Binding-site contacts:
Ligand atom O5 contacts residue GLY160 of chain 1.A at 3.9 Å.
Ligand atom C6 contacts residue LYS161 of chain 1.A at 3.9 Å.
Ligand atom O6 contacts residue GLY160 of chain 1.A at 4.1 Å.
Ligand atom C5 contacts residue LYS161 of chain 1.A at 4.1 Å.
Ligand atom C8 contacts residue ASN224 of chain 1.A at 3.2 Å.
Ligand atom O5 contacts residue LYS161 of chain 1.A at 4.2 Å.
Ligand atom C8 contacts residue THR225 of chain 1.A at 3.7 Å.
Ligand atom C3 contacts residue ASN224 of chain 1.A at 3.8 Å.
Ligand atom O6 contacts residue LYS31 of chain 1.D at 3.9 Å.
Ligand atom C8 contacts residue THR226 of chain 1.A at 4.4 Å.
Ligand atom O5 contacts residue ASN224 of chain 1.A at 2.3 Å (h-bond).
Ligand atom C2 contacts residue ASN224 of chain 1.A at 2.5 Å.
Ligand atom C7 contacts residue THR226 of chain 1.A at 4.5 Å.
Ligand atom C7 contacts residue ASN224 of chain 1.A at 3.6 Å.
Ligand atom C6 contacts residue GLY160 of chain 1.A at 3.3 Å.
Ligand atom C6 contacts residue ASN30 of chain 1.D at 4.1 Å.
Ligand atom C6 contacts residue LYS31 of chain 1.D at 3.9 Å.
Ligand atom O7 contacts residue THR226 of chain 1.A at 3.7 Å.
Ligand atom C6 contacts residue GLY159 of chain 1.A at 3.8 Å.
Ligand atom C8 contacts residue GLY159 of chain 1.A at 3.9 Å.
Ligand atom C5 contacts residue ASN224 of chain 1.A at 3.6 Å.
Ligand atom C7 contacts residue THR225 of chain 1.A at 4.2 Å.
Ligand atom C5 contacts residue GLY160 of chain 1.A at 4.0 Å.
Ligand atom O6 contacts residue ASN30 of chain 1.D at 3.5 Å (h-bond).
Ligand atom N2 contacts residue ASN224 of chain 1.A at 2.9 Å (h-bond).
Ligand atom C1 contacts residue ASN224 of chain 1.A at 1.4 Å.
Ligand atom C4 contacts residue ASN224 of chain 1.A at 4.2 Å.

Sequence of chain 1.A:
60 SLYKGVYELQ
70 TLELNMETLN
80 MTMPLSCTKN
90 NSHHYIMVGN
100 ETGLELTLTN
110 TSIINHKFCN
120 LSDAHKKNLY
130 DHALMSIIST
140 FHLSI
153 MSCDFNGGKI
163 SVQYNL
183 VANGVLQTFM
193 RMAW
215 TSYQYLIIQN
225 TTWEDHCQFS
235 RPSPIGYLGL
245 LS

This small molecule binds to this protein.
Small molecule (SMILES): CC(=O)N[C@H]1[C@H](O[C@H]2[C@H](O)[C@@H](NC(C)=O)CO[C@@H]2CO)O[C@H](CO)[C@@H](O)[C@@H]1O

Sequence of chain 1.D:
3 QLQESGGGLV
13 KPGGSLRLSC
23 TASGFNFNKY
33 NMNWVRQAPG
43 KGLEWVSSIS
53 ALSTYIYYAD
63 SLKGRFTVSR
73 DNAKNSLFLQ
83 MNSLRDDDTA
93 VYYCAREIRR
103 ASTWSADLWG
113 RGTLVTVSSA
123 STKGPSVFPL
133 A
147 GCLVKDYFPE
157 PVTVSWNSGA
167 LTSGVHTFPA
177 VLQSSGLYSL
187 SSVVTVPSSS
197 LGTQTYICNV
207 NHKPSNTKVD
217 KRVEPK